Binding-site contacts:
Ligand atom CB contacts residue ILE130 of chain 1.A at 3.6 Å (hydrophobic).
Ligand atom N contacts residue SER163 of chain 1.A at 3.9 Å.
Ligand atom CB contacts residue GLY105 of chain 1.A at 3.1 Å.
Ligand atom CB contacts residue TYR162 of chain 1.A at 3.5 Å (hydrophobic).
Ligand atom O contacts residue PHE126 of chain 1.A at 3.4 Å.
Ligand atom O contacts residue ILE130 of chain 1.A at 3.7 Å.
Ligand atom CA contacts residue SER163 of chain 1.A at 3.7 Å.
Ligand atom CD2 contacts residue PHE126 of chain 1.A at 3.4 Å (hydrophobic).
Ligand atom CA contacts residue GLY105 of chain 1.A at 3.9 Å.
Ligand atom C contacts residue LEU161 of chain 1.A at 3.8 Å (hydrophobic).
Ligand atom C contacts residue GLY105 of chain 1.A at 3.8 Å.
Ligand atom CD1 contacts residue GLN203 of chain 1.A at 3.5 Å.
Ligand atom CD1 contacts residue TYR162 of chain 1.A at 3.5 Å (hydrophobic).
Ligand atom N contacts residue GLY105 of chain 1.A at 2.8 Å (h-bond).
Ligand atom CA contacts residue VAL125 of chain 1.A at 3.4 Å (hydrophobic).
Ligand atom N contacts residue VAL125 of chain 1.A at 3.5 Å (h-bond).
Ligand atom N contacts residue LEU161 of chain 1.A at 3.2 Å (h-bond).
Ligand atom CB contacts residue ILE104 of chain 1.A at 3.6 Å (hydrophobic).
Ligand atom O contacts residue SER163 of chain 1.A at 3.1 Å (h-bond).
Ligand atom O contacts residue GLY105 of chain 1.A at 3.7 Å.
Ligand atom CE contacts residue ARG165 of chain 1.A at 3.8 Å.
Ligand atom C contacts residue ILE130 of chain 1.A at 3.9 Å (hydrophobic).
Ligand atom O contacts residue VAL127 of chain 1.A at 2.5 Å (h-bond).
Ligand atom CA contacts residue LEU161 of chain 1.A at 3.5 Å (hydrophobic).
Ligand atom OE1 contacts residue ARG165 of chain 1.A at 2.9 Å (salt-bridge).
Ligand atom SD contacts residue ARG165 of chain 1.A at 3.5 Å.
Ligand atom CD1 contacts residue GLY124 of chain 1.A at 3.9 Å.
Ligand atom CD contacts residue ARG165 of chain 1.A at 3.8 Å.
Ligand atom CA contacts residue GLY105 of chain 1.A at 3.6 Å.
Ligand atom CA contacts residue ILE130 of chain 1.A at 3.5 Å (hydrophobic).
Ligand atom O contacts residue LEU161 of chain 1.A at 3.4 Å (h-bond).
Ligand atom O contacts residue VAL127 of chain 1.A at 3.5 Å.
Ligand atom CD contacts residue GLN203 of chain 1.A at 3.5 Å.
Ligand atom CD2 contacts residue LEU161 of chain 1.A at 3.6 Å (hydrophobic).
Ligand atom CG contacts residue TYR162 of chain 1.A at 3.9 Å (hydrophobic).
Ligand atom CA contacts residue PHE126 of chain 1.A at 3.9 Å (hydrophobic).
Ligand atom O contacts residue GLN203 of chain 1.A at 3.5 Å (h-bond).
Ligand atom C contacts residue VAL127 of chain 1.A at 3.7 Å (hydrophobic).
Ligand atom CB contacts residue VAL125 of chain 1.A at 3.3 Å (hydrophobic).
Ligand atom O contacts residue TYR162 of chain 1.A at 3.6 Å.

A small-molecule ligand and the protein it binds are described below.
Small molecule (SMILES): CSCC[C@H](NC(=O)[C@@H]1CCCN1C(=O)[C@H](CC(C)C)NC(=O)[C@H](CC(C)C)NC(=O)[C@H](CCCCN)NC(=O)[C@H](C)NC(=O)[C@H](CCCCN)NC(=O)[C@@H](N)CCCN=C(N)N)C(=O)N[C@@H](CCC(=O)O)C(=O)N[C@@H](CCC(=O)O)C(=O)N[C@@H](C)C(=O)N[C@@H](CC(C)C)C(=O)N[C@@H](CC(C)C)C(=O)N1CCC[C@H]1C=O

Sequence of chain 1.A:
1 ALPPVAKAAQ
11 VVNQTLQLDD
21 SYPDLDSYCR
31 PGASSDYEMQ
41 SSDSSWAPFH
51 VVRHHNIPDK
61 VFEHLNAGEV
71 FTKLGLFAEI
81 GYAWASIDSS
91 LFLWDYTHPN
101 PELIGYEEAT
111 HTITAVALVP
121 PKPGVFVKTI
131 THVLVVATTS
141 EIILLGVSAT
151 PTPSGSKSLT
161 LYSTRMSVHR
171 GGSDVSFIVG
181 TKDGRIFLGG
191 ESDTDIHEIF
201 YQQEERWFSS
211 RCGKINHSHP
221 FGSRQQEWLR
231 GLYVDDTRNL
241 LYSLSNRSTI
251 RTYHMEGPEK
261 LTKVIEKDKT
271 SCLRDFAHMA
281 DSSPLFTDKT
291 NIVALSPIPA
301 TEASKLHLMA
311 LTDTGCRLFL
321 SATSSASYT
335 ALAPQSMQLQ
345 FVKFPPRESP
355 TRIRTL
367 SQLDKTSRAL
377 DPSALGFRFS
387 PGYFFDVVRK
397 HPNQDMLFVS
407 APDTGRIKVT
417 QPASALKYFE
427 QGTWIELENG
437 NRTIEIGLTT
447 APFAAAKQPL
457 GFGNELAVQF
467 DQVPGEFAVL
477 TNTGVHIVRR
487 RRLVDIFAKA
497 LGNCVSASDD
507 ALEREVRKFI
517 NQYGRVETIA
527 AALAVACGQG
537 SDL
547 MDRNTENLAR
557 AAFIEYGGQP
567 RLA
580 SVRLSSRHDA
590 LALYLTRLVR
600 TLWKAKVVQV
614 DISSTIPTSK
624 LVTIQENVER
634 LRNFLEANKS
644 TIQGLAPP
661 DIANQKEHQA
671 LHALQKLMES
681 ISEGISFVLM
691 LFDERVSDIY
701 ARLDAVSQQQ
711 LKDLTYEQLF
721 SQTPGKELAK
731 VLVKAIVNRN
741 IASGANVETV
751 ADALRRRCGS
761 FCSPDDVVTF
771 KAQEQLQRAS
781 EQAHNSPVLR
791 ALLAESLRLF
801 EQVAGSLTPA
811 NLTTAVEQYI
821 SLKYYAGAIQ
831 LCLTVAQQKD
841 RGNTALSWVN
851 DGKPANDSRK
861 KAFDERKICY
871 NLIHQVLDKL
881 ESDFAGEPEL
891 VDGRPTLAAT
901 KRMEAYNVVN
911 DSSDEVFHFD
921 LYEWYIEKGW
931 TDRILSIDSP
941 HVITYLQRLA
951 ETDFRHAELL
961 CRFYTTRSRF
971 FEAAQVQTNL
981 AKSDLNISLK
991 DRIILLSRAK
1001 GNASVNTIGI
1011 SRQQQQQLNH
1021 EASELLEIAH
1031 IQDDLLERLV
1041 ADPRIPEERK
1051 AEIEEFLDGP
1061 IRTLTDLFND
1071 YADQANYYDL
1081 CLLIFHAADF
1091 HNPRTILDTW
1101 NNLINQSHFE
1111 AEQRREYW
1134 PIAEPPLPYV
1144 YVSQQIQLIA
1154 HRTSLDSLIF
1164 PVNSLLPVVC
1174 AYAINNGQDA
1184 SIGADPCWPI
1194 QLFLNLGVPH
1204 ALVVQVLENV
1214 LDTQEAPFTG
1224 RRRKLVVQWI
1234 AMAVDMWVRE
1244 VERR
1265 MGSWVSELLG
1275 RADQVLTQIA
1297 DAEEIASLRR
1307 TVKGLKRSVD